Binding-site contacts:
Ligand atom C8 contacts residue EDO1 of chain 1.IA at 4.2 Å.
Ligand atom C7 contacts residue LEU209 of chain 1.A at 4.4 Å (hydrophobic).
Ligand atom O7 contacts residue THR212 of chain 1.A at 4.4 Å.
Ligand atom O3 contacts residue EDO1 of chain 1.IA at 2.7 Å (h-bond).
Ligand atom O7 contacts residue ASN198 of chain 1.A at 3.4 Å (h-bond).
Ligand atom C4 contacts residue VAL203 of chain 1.B at 3.8 Å (hydrophobic).
Ligand atom C2 contacts residue ASN198 of chain 1.A at 2.5 Å.
Ligand atom C2 contacts residue LEU209 of chain 1.A at 4.3 Å (hydrophobic).
Ligand atom C3 contacts residue ASN198 of chain 1.A at 3.8 Å.
Ligand atom C1 contacts residue LEU209 of chain 1.A at 4.0 Å (hydrophobic).
Ligand atom C4 contacts residue ASN198 of chain 1.A at 4.2 Å.
Ligand atom O4 contacts residue HIS272 of chain 1.B at 4.3 Å.
Ligand atom C3 contacts residue EDO1 of chain 1.IA at 4.0 Å.
Ligand atom O4 contacts residue VAL203 of chain 1.B at 3.7 Å.
Ligand atom O6 contacts residue VAL204 of chain 1.A at 4.4 Å.
Ligand atom C5 contacts residue VAL203 of chain 1.B at 4.4 Å (hydrophobic).
Ligand atom C1 contacts residue ASN198 of chain 1.A at 1.5 Å.
Ligand atom C7 contacts residue EDO1 of chain 1.IA at 3.8 Å.
Ligand atom O5 contacts residue ASN198 of chain 1.A at 2.3 Å (h-bond).
Ligand atom C8 contacts residue THR212 of chain 1.A at 3.8 Å.
Ligand atom C7 contacts residue THR212 of chain 1.A at 4.2 Å.
Ligand atom O3 contacts residue HIS272 of chain 1.B at 3.7 Å.
Ligand atom O7 contacts residue LEU209 of chain 1.A at 3.5 Å (h-bond).
Ligand atom O7 contacts residue EDO1 of chain 1.IA at 3.8 Å.
Ligand atom C5 contacts residue VAL204 of chain 1.A at 4.5 Å (hydrophobic).
Ligand atom O5 contacts residue LEU209 of chain 1.A at 4.2 Å.
Ligand atom C6 contacts residue VAL203 of chain 1.B at 3.9 Å (hydrophobic).
Ligand atom O6 contacts residue ASN201 of chain 1.A at 3.7 Å.
Ligand atom C7 contacts residue ASN198 of chain 1.A at 3.4 Å.
Ligand atom C6 contacts residue VAL204 of chain 1.A at 3.9 Å (hydrophobic).
Ligand atom O5 contacts residue VAL204 of chain 1.A at 4.0 Å.
Ligand atom C5 contacts residue ASN198 of chain 1.A at 3.7 Å.
Ligand atom N2 contacts residue EDO1 of chain 1.IA at 3.9 Å.
Ligand atom C2 contacts residue EDO1 of chain 1.IA at 4.1 Å.
Ligand atom N2 contacts residue ASN198 of chain 1.A at 3.0 Å (h-bond).

This protein binds this small molecule.
Small molecule (SMILES): CC(=O)N[C@@H]1[C@@H](O)[C@H](O)[C@@H](CO)O[C@H]1O

Sequence of chain 1.A:
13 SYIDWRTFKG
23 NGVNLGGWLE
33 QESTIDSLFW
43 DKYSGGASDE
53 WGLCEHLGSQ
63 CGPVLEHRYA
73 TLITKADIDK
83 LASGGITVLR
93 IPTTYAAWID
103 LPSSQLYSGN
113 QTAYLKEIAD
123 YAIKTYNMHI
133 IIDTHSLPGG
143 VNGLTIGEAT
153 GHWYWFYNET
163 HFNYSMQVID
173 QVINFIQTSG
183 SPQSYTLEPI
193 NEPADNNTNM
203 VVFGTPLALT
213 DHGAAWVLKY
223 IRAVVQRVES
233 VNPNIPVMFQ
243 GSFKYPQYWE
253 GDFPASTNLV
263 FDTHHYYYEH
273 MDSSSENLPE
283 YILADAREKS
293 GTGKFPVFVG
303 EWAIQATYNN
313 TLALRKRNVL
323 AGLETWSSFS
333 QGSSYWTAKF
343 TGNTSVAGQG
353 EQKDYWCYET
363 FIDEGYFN

Sequence of chain 1.B:
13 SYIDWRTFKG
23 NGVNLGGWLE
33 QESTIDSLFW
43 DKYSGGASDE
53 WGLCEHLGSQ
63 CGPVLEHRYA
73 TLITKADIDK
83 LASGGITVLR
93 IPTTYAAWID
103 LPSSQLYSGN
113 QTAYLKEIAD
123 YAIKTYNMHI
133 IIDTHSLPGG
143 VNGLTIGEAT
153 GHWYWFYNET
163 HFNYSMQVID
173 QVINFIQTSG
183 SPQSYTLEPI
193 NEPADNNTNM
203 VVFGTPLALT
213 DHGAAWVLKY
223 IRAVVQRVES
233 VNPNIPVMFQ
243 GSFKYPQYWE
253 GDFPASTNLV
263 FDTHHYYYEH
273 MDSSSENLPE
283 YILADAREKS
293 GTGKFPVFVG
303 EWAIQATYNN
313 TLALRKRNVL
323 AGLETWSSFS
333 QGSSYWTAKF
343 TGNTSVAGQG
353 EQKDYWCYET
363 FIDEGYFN